Binding-site contacts:
Ligand atom C7 contacts residue ASN222 of chain 1.C at 4.3 Å.
Ligand atom C2 contacts residue ASN222 of chain 1.C at 2.5 Å.
Ligand atom C1 contacts residue ASN222 of chain 1.C at 1.5 Å.
Ligand atom C3 contacts residue ASN222 of chain 1.C at 3.8 Å.
Ligand atom C5 contacts residue ASN222 of chain 1.C at 3.7 Å.
Ligand atom C4 contacts residue ASN222 of chain 1.C at 4.2 Å.
Ligand atom O5 contacts residue ASN222 of chain 1.C at 2.4 Å (h-bond).
Ligand atom N2 contacts residue ASN222 of chain 1.C at 3.0 Å (h-bond).

A protein and the small-molecule ligand that binds it are described below.
Small molecule (SMILES): CC(=O)N[C@@H]1[C@@H](O)[C@H](O)[C@@H](CO)O[C@H]1O

Sequence of chain 1.C:
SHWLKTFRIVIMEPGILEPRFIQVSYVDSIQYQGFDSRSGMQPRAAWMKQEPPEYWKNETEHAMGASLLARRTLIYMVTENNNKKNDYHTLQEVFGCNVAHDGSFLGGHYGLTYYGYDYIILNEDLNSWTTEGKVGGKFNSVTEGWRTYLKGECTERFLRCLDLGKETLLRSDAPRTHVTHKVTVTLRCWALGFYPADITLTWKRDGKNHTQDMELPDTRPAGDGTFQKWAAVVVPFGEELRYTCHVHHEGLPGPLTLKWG